Binding-site contacts:
Ligand atom C01 contacts residue PHE169 of chain 1.A at 4.0 Å (hydrophobic).
Ligand atom O12 contacts residue SER228 of chain 1.A at 3.1 Å (h-bond).
Ligand atom C07 contacts residue LEU82 of chain 1.A at 3.8 Å (hydrophobic).
Ligand atom C03 contacts residue MH01 of chain 1.B at 3.8 Å.
Ligand atom C01 contacts residue PHE282 of chain 1.A at 3.5 Å (hydrophobic).
Ligand atom C09 contacts residue MH01 of chain 1.B at 3.5 Å.
Ligand atom C05 contacts residue ALA232 of chain 1.A at 3.4 Å (hydrophobic).
Ligand atom C09 contacts residue ALA232 of chain 1.A at 3.7 Å (hydrophobic).
Ligand atom C01 contacts residue MH01 of chain 1.B at 4.0 Å.
Ligand atom O13 contacts residue SER228 of chain 1.A at 3.3 Å.
Ligand atom C06 contacts residue LEU82 of chain 1.A at 4.0 Å (hydrophobic).
Ligand atom C08 contacts residue LEU82 of chain 1.A at 3.5 Å (hydrophobic).
Ligand atom C10 contacts residue MH01 of chain 1.B at 3.3 Å.
Ligand atom C05 contacts residue LEU82 of chain 1.A at 4.1 Å (hydrophobic).
Ligand atom C05 contacts residue PHE166 of chain 1.A at 4.1 Å (hydrophobic).
Ligand atom C01 contacts residue VAL64 of chain 1.A at 4.0 Å (hydrophobic).
Ligand atom C11 contacts residue LEU82 of chain 1.A at 4.1 Å (hydrophobic).
Ligand atom O13 contacts residue ARG76 of chain 1.A at 3.2 Å (salt-bridge).
Ligand atom O12 contacts residue SER79 of chain 1.A at 2.7 Å (h-bond).
Ligand atom C10 contacts residue ALA232 of chain 1.A at 3.5 Å (hydrophobic).
Ligand atom O12 contacts residue ILE81 of chain 1.A at 4.1 Å.
Ligand atom C09 contacts residue LEU82 of chain 1.A at 3.6 Å (hydrophobic).
Ligand atom C08 contacts residue SER228 of chain 1.A at 4.2 Å.
Ligand atom C04 contacts residue MH01 of chain 1.B at 3.9 Å.
Ligand atom C11 contacts residue ARG76 of chain 1.A at 4.0 Å.
Ligand atom C07 contacts residue ALA232 of chain 1.A at 3.7 Å (hydrophobic).
Ligand atom C07 contacts residue SER231 of chain 1.A at 4.0 Å.
Ligand atom C11 contacts residue SER79 of chain 1.A at 3.8 Å.
Ligand atom O13 contacts residue SER231 of chain 1.A at 3.3 Å.
Ligand atom C04 contacts residue PHE166 of chain 1.A at 3.6 Å (hydrophobic).
Ligand atom C08 contacts residue ALA232 of chain 1.A at 3.8 Å (hydrophobic).
Ligand atom C04 contacts residue ALA232 of chain 1.A at 4.1 Å (hydrophobic).
Ligand atom C02 contacts residue PHE169 of chain 1.A at 3.7 Å (hydrophobic).
Ligand atom C06 contacts residue PHE166 of chain 1.A at 3.6 Å (hydrophobic).
Ligand atom C02 contacts residue PHE166 of chain 1.A at 3.6 Å (hydrophobic).
Ligand atom C06 contacts residue ALA232 of chain 1.A at 3.5 Å (hydrophobic).
Ligand atom C11 contacts residue SER228 of chain 1.A at 3.7 Å.
Ligand atom C03 contacts residue PHE166 of chain 1.A at 4.1 Å (hydrophobic).
Ligand atom C10 contacts residue LEU82 of chain 1.A at 3.7 Å (hydrophobic).
Ligand atom O12 contacts residue LEU82 of chain 1.A at 3.5 Å.

Sequence of chain 1.A:
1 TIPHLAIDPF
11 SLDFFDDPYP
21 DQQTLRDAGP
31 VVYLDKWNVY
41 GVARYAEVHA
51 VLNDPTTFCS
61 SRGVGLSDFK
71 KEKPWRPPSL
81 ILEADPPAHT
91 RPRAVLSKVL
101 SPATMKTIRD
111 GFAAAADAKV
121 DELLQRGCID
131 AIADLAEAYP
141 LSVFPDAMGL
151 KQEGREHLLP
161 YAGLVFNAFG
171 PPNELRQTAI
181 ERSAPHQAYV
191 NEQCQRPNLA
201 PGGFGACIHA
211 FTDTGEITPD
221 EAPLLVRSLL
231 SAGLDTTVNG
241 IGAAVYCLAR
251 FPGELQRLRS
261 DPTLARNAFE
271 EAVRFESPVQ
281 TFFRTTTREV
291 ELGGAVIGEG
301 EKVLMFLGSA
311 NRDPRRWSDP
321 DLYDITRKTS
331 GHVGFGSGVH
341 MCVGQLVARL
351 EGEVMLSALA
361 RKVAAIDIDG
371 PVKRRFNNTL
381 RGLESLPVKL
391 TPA

This small molecule binds to this protein.
Small molecule (SMILES): CCCCc1ccc(C(=O)O)cc1